Sequence of chain 1.A:
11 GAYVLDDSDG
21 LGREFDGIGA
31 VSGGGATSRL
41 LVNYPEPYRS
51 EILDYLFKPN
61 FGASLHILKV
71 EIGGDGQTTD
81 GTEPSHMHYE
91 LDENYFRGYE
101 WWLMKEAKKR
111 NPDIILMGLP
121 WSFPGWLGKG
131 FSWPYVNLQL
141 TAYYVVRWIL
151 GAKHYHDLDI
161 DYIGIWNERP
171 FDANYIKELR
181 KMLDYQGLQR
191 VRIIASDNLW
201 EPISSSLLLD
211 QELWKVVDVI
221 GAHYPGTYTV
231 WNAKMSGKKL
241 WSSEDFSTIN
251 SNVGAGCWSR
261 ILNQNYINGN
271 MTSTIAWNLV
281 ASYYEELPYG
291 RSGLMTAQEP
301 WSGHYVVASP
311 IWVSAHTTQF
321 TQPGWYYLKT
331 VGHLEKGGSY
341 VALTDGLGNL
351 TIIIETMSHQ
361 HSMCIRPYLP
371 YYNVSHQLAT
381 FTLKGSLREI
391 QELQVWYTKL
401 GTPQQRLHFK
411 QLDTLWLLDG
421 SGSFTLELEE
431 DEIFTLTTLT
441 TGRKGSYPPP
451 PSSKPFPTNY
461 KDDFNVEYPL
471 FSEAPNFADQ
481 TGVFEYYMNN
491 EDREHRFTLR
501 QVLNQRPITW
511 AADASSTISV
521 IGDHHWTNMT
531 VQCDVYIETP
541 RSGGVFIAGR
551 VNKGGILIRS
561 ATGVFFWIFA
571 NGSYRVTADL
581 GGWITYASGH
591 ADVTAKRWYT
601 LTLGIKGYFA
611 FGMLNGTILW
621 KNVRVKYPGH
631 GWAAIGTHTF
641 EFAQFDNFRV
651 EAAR

This protein binds this small molecule.
Small molecule (SMILES): CC(=O)N[C@H]1[C@H](O[C@H]2[C@H](O)[C@@H](NC(C)=O)CO[C@@H]2CO)O[C@H](CO)[C@@H](O[C@@H]2O[C@H](CO)[C@@H](O)[C@H](O)[C@@H]2O)[C@@H]1O

Binding-site contacts:
Ligand atom O4 contacts residue TYR627 of chain 1.A at 4.2 Å.
Ligand atom C3 contacts residue ASN528 of chain 1.A at 3.8 Å.
Ligand atom C7 contacts residue TYR627 of chain 1.A at 4.3 Å (hydrophobic).
Ligand atom C2 contacts residue ASN528 of chain 1.A at 2.5 Å.
Ligand atom C8 contacts residue ARG654 of chain 1.A at 3.4 Å.
Ligand atom C7 contacts residue ASN528 of chain 1.A at 3.2 Å.
Ligand atom C6 contacts residue LYS606 of chain 1.A at 3.9 Å.
Ligand atom O5 contacts residue GLY607 of chain 1.A at 3.8 Å.
Ligand atom O7 contacts residue ALA653 of chain 1.A at 3.4 Å.
Ligand atom C1 contacts residue TYR627 of chain 1.A at 4.0 Å (hydrophobic).
Ligand atom C6 contacts residue GLY607 of chain 1.A at 3.8 Å.
Ligand atom N2 contacts residue ASN528 of chain 1.A at 2.9 Å (h-bond).
Ligand atom O7 contacts residue ASN528 of chain 1.A at 3.1 Å (h-bond).
Ligand atom C1 contacts residue ASN528 of chain 1.A at 1.4 Å.
Ligand atom C8 contacts residue TYR627 of chain 1.A at 4.2 Å (hydrophobic).
Ligand atom C3 contacts residue TYR627 of chain 1.A at 3.7 Å (hydrophobic).
Ligand atom C1 contacts residue GLY607 of chain 1.A at 4.4 Å.
Ligand atom C5 contacts residue GLY607 of chain 1.A at 4.0 Å.
Ligand atom C2 contacts residue TYR627 of chain 1.A at 4.3 Å (hydrophobic).
Ligand atom N2 contacts residue THR527 of chain 1.A at 4.1 Å.
Ligand atom C5 contacts residue TYR627 of chain 1.A at 3.9 Å (hydrophobic).
Ligand atom O6 contacts residue LYS606 of chain 1.A at 3.4 Å.
Ligand atom C8 contacts residue ALA653 of chain 1.A at 4.1 Å (hydrophobic).
Ligand atom C5 contacts residue ASN528 of chain 1.A at 3.6 Å.
Ligand atom C8 contacts residue ASN528 of chain 1.A at 4.4 Å.
Ligand atom O5 contacts residue ASN528 of chain 1.A at 2.3 Å (h-bond).
Ligand atom C5 contacts residue LYS606 of chain 1.A at 4.4 Å.
Ligand atom O5 contacts residue LYS606 of chain 1.A at 3.6 Å.
Ligand atom N2 contacts residue TYR627 of chain 1.A at 4.5 Å.
Ligand atom C7 contacts residue ALA653 of chain 1.A at 4.2 Å (hydrophobic).
Ligand atom C7 contacts residue THR527 of chain 1.A at 4.1 Å.
Ligand atom O5 contacts residue TYR627 of chain 1.A at 4.5 Å.
Ligand atom C4 contacts residue TYR627 of chain 1.A at 4.2 Å (hydrophobic).
Ligand atom C4 contacts residue ASN528 of chain 1.A at 4.2 Å.
Ligand atom C8 contacts residue TYR608 of chain 1.A at 3.8 Å (hydrophobic).
Ligand atom C8 contacts residue THR527 of chain 1.A at 3.7 Å.
Ligand atom O7 contacts residue TYR627 of chain 1.A at 4.0 Å.